This protein binds this small molecule.
Small molecule (SMILES): CC(=O)N[C@@H]1[C@@H](O)[C@H](O)[C@@H](CO)O[C@H]1O

Sequence of chain 1.A:
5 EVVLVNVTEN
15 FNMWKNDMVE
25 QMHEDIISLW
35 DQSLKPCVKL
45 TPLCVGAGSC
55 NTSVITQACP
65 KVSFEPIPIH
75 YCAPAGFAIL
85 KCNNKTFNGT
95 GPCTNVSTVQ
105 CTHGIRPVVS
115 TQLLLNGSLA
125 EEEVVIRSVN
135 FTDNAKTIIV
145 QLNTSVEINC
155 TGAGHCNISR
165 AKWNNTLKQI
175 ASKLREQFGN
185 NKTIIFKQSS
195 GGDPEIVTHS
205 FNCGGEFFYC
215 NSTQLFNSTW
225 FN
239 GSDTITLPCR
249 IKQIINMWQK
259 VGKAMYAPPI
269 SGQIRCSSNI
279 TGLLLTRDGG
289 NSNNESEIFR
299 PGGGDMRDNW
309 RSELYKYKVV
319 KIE

Binding-site contacts:
Ligand atom N2 contacts residue ASN55 of chain 1.A at 2.9 Å (h-bond).
Ligand atom C3 contacts residue ASN55 of chain 1.A at 3.8 Å.
Ligand atom O5 contacts residue ASN55 of chain 1.A at 2.4 Å (h-bond).
Ligand atom O6 contacts residue VAL49 of chain 1.A at 3.1 Å.
Ligand atom C5 contacts residue ASN55 of chain 1.A at 3.7 Å.
Ligand atom C1 contacts residue ASN55 of chain 1.A at 1.4 Å.
Ligand atom C6 contacts residue VAL49 of chain 1.A at 4.0 Å (hydrophobic).
Ligand atom O7 contacts residue ASN55 of chain 1.A at 3.4 Å (h-bond).
Ligand atom C7 contacts residue ASN55 of chain 1.A at 3.5 Å.
Ligand atom C2 contacts residue ASN55 of chain 1.A at 2.5 Å.
Ligand atom C4 contacts residue ASN55 of chain 1.A at 4.3 Å.